A small-molecule ligand and the protein it binds are described below.
Small molecule (SMILES): CCO/N=C/c1ccc(OCC[C@@H](C)CCN2CCN(c3ccncc3)C2=O)cc1

Sequence of chain 37.C:
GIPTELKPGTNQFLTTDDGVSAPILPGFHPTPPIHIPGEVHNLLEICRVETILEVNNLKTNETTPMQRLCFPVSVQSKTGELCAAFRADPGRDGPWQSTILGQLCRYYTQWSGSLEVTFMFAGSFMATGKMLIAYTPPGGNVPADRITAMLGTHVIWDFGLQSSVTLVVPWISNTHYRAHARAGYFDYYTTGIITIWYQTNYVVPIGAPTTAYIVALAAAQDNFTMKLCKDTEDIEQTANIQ

Binding-site contacts:
Ligand atom CAP contacts residue LEU113 of chain 37.A at 3.6 Å (hydrophobic).
Ligand atom CAG contacts residue GLN202 of chain 37.A at 3.5 Å.
Ligand atom CAI contacts residue PHE135 of chain 37.A at 3.5 Å (hydrophobic).
Ligand atom NAT contacts residue TYR155 of chain 37.A at 3.9 Å.
Ligand atom CAE contacts residue ASN228 of chain 37.A at 3.6 Å.
Ligand atom CAM contacts residue TYR155 of chain 37.A at 3.9 Å (hydrophobic).
Ligand atom CAA contacts residue VAL179 of chain 37.A at 3.5 Å (hydrophobic).
Ligand atom CBB contacts residue LEU113 of chain 37.A at 3.7 Å (hydrophobic).
Ligand atom CAG contacts residue TRP203 of chain 37.A at 3.7 Å (hydrophobic).
Ligand atom OAC contacts residue LEU113 of chain 37.A at 3.4 Å (h-bond).
Ligand atom NBC contacts residue ASN228 of chain 37.A at 3.7 Å.
Ligand atom CBA contacts residue TRP203 of chain 37.A at 3.8 Å (hydrophobic).
Ligand atom CAK contacts residue PHE135 of chain 37.A at 3.3 Å (hydrophobic).
Ligand atom CAD contacts residue PHE137 of chain 37.A at 3.9 Å (hydrophobic).
Ligand atom NBD contacts residue TRP203 of chain 37.A at 3.6 Å.
Ligand atom CAE contacts residue GLN202 of chain 37.A at 3.6 Å.
Ligand atom CAG contacts residue ASN228 of chain 37.A at 3.3 Å.
Ligand atom CAF contacts residue ASP112 of chain 37.A at 3.9 Å.
Ligand atom OAC contacts residue ASP112 of chain 37.A at 3.8 Å.
Ligand atom NBD contacts residue ASN228 of chain 37.A at 3.7 Å.
Ligand atom CAR contacts residue ASN228 of chain 37.A at 3.7 Å.
Ligand atom CAZ contacts residue ILE111 of chain 37.A at 3.9 Å (hydrophobic).
Ligand atom CAO contacts residue MET230 of chain 37.A at 3.6 Å (hydrophobic).
Ligand atom CAA contacts residue PRO177 of chain 37.A at 3.2 Å (hydrophobic).
Ligand atom CAJ contacts residue TYR155 of chain 37.A at 3.5 Å (hydrophobic).
Ligand atom CAH contacts residue MET114 of chain 37.A at 3.5 Å (hydrophobic).
Ligand atom OAW contacts residue MET195 of chain 37.A at 3.4 Å.
Ligand atom CAL contacts residue TYR155 of chain 37.A at 3.4 Å (hydrophobic).
Ligand atom CAN contacts residue ILE111 of chain 37.A at 3.8 Å (hydrophobic).
Ligand atom CAF contacts residue MET114 of chain 37.A at 3.1 Å (hydrophobic).
Ligand atom CAS contacts residue TRP203 of chain 37.A at 3.4 Å (hydrophobic).
Ligand atom CAQ contacts residue LEU113 of chain 37.A at 3.6 Å (hydrophobic).
Ligand atom CAX contacts residue ASN228 of chain 37.A at 3.8 Å.
Ligand atom NAU contacts residue MET114 of chain 37.A at 3.9 Å.
Ligand atom CAL contacts residue ILE111 of chain 37.A at 3.9 Å (hydrophobic).
Ligand atom CBA contacts residue ASN228 of chain 37.A at 3.7 Å.
Ligand atom CAS contacts residue TYR201 of chain 37.A at 3.9 Å (hydrophobic).
Ligand atom CAN contacts residue PHE135 of chain 37.A at 3.8 Å (hydrophobic).
Ligand atom CAS contacts residue ASN228 of chain 37.A at 3.5 Å.
Ligand atom CAR contacts residue TYR201 of chain 37.A at 3.5 Å (hydrophobic).

Sequence of chain 37.A:
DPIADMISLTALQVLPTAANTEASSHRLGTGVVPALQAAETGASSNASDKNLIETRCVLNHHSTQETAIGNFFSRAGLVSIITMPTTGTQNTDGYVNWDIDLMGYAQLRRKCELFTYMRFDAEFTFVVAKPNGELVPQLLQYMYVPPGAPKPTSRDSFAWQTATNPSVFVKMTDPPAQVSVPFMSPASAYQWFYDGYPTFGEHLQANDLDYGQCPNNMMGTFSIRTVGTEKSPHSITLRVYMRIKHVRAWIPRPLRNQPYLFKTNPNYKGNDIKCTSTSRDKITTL

Sequence of chain 38.C:
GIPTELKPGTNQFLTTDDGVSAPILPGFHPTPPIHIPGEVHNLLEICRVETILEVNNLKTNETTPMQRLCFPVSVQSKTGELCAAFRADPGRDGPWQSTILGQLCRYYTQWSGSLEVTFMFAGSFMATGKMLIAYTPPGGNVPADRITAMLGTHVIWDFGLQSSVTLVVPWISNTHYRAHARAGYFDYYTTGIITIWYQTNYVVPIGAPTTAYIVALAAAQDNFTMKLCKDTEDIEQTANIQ